Sequence of chain 2.B:
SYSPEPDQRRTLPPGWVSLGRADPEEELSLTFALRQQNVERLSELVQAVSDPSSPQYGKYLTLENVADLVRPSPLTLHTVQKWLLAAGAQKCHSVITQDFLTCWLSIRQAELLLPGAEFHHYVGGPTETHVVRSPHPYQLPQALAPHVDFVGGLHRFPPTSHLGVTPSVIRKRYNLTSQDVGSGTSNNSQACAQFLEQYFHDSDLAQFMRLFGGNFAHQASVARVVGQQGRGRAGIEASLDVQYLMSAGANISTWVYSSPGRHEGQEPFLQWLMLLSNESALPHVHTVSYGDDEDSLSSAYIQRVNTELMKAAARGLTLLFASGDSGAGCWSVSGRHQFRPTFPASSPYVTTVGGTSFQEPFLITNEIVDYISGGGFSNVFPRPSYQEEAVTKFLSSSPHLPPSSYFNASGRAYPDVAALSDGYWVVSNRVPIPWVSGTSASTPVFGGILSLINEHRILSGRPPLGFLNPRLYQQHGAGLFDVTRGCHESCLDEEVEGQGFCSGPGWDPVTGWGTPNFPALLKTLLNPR

A protein and the small-molecule ligand that binds it are described below.
Small molecule (SMILES): CC(=O)N[C@@H]1[C@@H](O)[C@H](O)[C@@H](CO)O[C@H]1O

Binding-site contacts:
Ligand atom C1 contacts residue ASN210 of chain 2.B at 4.1 Å.
Ligand atom C5 contacts residue ASN210 of chain 2.B at 2.5 Å.
Ligand atom O6 contacts residue ASN210 of chain 2.B at 4.5 Å.
Ligand atom C4 contacts residue ARG208 of chain 2.B at 4.2 Å.
Ligand atom C4 contacts residue ASN210 of chain 2.B at 1.3 Å.
Ligand atom C5 contacts residue ARG208 of chain 2.B at 3.4 Å.
Ligand atom C5 contacts residue ASN552 of chain 2.B at 3.9 Å.
Ligand atom O5 contacts residue ARG208 of chain 2.B at 3.5 Å (salt-bridge).
Ligand atom O6 contacts residue PHE516 of chain 2.B at 3.6 Å.
Ligand atom C3 contacts residue ASN210 of chain 2.B at 2.5 Å.
Ligand atom C6 contacts residue ASN210 of chain 2.B at 3.2 Å.
Ligand atom C4 contacts residue ASN552 of chain 2.B at 3.5 Å.
Ligand atom C1 contacts residue ARG208 of chain 2.B at 4.5 Å.
Ligand atom C6 contacts residue ASN552 of chain 2.B at 3.3 Å.
Ligand atom O3 contacts residue ASN210 of chain 2.B at 2.9 Å (h-bond).
Ligand atom O6 contacts residue ARG208 of chain 2.B at 3.7 Å.
Ligand atom O5 contacts residue ASN210 of chain 2.B at 3.7 Å.
Ligand atom O6 contacts residue ASN552 of chain 2.B at 3.9 Å.
Ligand atom C2 contacts residue ASN210 of chain 2.B at 3.8 Å.
Ligand atom C6 contacts residue ARG208 of chain 2.B at 3.7 Å.